Binding-site contacts:
Ligand atom N2 contacts residue ASN324 of chain 1.D at 2.8 Å (h-bond).
Ligand atom C5 contacts residue ASN324 of chain 1.D at 3.7 Å.
Ligand atom C3 contacts residue ASN324 of chain 1.D at 3.8 Å.
Ligand atom C1 contacts residue ASN324 of chain 1.D at 1.4 Å.
Ligand atom C2 contacts residue ASN324 of chain 1.D at 2.5 Å.
Ligand atom C8 contacts residue ASN324 of chain 1.D at 4.3 Å.
Ligand atom O7 contacts residue ASN324 of chain 1.D at 3.3 Å (h-bond).
Ligand atom C7 contacts residue ASN324 of chain 1.D at 3.2 Å.
Ligand atom O5 contacts residue ASN324 of chain 1.D at 2.4 Å (h-bond).
Ligand atom C4 contacts residue ASN324 of chain 1.D at 4.3 Å.
Ligand atom C8 contacts residue LYS320 of chain 1.D at 4.5 Å.

This small molecule binds to this protein.
Small molecule (SMILES): CC(=O)N[C@@H]1[C@@H](O)[C@H](O)[C@@H](CO)O[C@H]1O

Sequence of chain 1.D:
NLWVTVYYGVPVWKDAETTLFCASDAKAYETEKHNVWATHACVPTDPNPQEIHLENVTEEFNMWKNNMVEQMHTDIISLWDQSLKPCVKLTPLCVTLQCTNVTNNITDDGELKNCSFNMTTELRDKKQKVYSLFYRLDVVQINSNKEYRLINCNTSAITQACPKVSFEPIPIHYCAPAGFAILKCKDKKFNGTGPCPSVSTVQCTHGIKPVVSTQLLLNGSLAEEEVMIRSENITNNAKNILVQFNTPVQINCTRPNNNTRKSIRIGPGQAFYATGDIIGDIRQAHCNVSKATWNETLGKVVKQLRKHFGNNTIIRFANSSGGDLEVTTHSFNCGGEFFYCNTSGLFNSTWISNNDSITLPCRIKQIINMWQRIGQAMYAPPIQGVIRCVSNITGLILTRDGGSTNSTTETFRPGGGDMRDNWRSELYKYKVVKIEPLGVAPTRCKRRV